Sequence of chain 54.C:
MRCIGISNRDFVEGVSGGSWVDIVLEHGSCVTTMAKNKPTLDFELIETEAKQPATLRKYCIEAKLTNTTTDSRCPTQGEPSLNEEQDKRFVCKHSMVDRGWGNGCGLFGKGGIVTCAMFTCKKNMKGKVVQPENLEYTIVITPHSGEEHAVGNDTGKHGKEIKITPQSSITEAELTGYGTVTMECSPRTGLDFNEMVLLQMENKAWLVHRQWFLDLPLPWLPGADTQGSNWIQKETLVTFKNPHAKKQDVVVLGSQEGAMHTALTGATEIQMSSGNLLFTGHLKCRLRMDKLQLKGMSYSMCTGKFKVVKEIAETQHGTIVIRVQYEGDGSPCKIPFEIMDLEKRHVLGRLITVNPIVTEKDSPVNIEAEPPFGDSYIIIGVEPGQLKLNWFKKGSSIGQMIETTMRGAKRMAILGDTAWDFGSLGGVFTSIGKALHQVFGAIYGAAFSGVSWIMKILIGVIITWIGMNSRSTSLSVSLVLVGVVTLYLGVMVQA

Sequence of chain 54.I:
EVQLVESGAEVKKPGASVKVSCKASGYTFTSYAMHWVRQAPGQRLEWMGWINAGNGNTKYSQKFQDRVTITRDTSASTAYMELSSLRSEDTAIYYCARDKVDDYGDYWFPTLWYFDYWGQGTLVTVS

Binding-site contacts:
Ligand atom C2 contacts residue ASN67 of chain 54.C at 2.4 Å.
Ligand atom C4 contacts residue ASN67 of chain 54.C at 4.2 Å.
Ligand atom O5 contacts residue ASN67 of chain 54.C at 2.4 Å (h-bond).
Ligand atom O7 contacts residue ASN67 of chain 54.C at 4.1 Å.
Ligand atom C1 contacts residue ASN67 of chain 54.C at 1.4 Å.
Ligand atom O3 contacts residue GLN65 of chain 54.I at 3.6 Å.
Ligand atom C7 contacts residue PHE90 of chain 54.C at 4.4 Å (hydrophobic).
Ligand atom C5 contacts residue GLN65 of chain 54.I at 3.7 Å.
Ligand atom C6 contacts residue GLN65 of chain 54.I at 3.5 Å.
Ligand atom O6 contacts residue TYR60 of chain 54.I at 4.2 Å.
Ligand atom C3 contacts residue GLN65 of chain 54.I at 4.0 Å.
Ligand atom C4 contacts residue ASP66 of chain 54.I at 4.0 Å.
Ligand atom C3 contacts residue ASN67 of chain 54.C at 3.8 Å.
Ligand atom O6 contacts residue ASN67 of chain 54.C at 4.0 Å.
Ligand atom C5 contacts residue ASN67 of chain 54.C at 3.7 Å.
Ligand atom C2 contacts residue GLN65 of chain 54.I at 4.4 Å.
Ligand atom O6 contacts residue GLN65 of chain 54.I at 2.5 Å (h-bond).
Ligand atom C7 contacts residue ASN67 of chain 54.C at 3.7 Å.
Ligand atom O4 contacts residue ASP66 of chain 54.I at 2.7 Å (salt-bridge).
Ligand atom O4 contacts residue GLN65 of chain 54.I at 3.6 Å.
Ligand atom O5 contacts residue GLN65 of chain 54.I at 3.7 Å.
Ligand atom N2 contacts residue ASN67 of chain 54.C at 2.9 Å (h-bond).
Ligand atom C8 contacts residue PHE90 of chain 54.C at 3.7 Å (hydrophobic).
Ligand atom C4 contacts residue GLN65 of chain 54.I at 3.3 Å.

A protein and the small-molecule ligand that binds it are described below.
Small molecule (SMILES): CC(=O)N[C@@H]1[C@@H](O)[C@H](O)[C@@H](CO)O[C@H]1O